Sequence of chain 27.F:
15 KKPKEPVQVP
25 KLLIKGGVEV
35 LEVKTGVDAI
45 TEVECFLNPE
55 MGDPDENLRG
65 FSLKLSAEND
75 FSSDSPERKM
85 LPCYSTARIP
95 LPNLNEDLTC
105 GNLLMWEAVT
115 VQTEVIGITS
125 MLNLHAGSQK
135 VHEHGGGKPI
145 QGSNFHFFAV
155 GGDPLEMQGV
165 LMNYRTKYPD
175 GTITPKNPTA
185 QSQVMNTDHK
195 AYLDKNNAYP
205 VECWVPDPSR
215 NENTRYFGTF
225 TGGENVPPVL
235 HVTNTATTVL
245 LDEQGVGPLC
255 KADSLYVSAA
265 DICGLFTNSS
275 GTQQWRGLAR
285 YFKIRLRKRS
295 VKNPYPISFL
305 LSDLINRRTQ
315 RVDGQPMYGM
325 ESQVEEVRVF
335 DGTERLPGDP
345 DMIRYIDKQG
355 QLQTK

Sequence of chain 28.F:
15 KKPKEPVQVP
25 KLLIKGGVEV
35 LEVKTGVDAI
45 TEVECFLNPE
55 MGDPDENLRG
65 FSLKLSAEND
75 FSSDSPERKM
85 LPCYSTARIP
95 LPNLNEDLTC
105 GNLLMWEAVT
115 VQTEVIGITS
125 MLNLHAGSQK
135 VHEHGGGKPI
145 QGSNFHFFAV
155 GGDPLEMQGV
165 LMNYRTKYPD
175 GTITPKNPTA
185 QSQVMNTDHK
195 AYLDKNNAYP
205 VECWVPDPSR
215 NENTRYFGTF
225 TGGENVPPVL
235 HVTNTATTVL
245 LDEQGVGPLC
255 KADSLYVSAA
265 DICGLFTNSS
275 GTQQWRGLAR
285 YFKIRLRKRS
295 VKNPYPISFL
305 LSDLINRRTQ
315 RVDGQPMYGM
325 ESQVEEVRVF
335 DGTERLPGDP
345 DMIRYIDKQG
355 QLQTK

This small molecule binds to this protein.
Small molecule (SMILES): CC(=O)N[C@H]1[C@H]([C@H](O)[C@H](O)CO)O[C@@](O[C@H](CO)[C@@H](O)[C@@H]2O[C@@H](C(=O)O)C[C@H](O)[C@H]2NC(C)=O)(C(=O)O)C[C@@H]1O

Binding-site contacts:
Ligand atom C9 contacts residue GLN278 of chain 27.F at 3.3 Å.
Ligand atom O10 contacts residue PHE75 of chain 26.F at 3.9 Å.
Ligand atom C8 contacts residue GLN278 of chain 27.F at 3.7 Å.
Ligand atom O1A contacts residue THR276 of chain 27.F at 3.3 Å (h-bond).
Ligand atom C11 contacts residue PHE270 of chain 27.F at 3.9 Å (hydrophobic).
Ligand atom O8 contacts residue ASN272 of chain 27.F at 3.3 Å (h-bond).
Ligand atom C10 contacts residue ASN272 of chain 27.F at 3.9 Å.
Ligand atom C8 contacts residue LYS68 of chain 27.F at 3.5 Å.
Ligand atom O8 contacts residue LYS68 of chain 27.F at 3.1 Å.
Ligand atom O1B contacts residue LYS68 of chain 27.F at 3.0 Å (salt-bridge).
Ligand atom C1 contacts residue THR276 of chain 27.F at 3.1 Å.
Ligand atom C7 contacts residue GLN278 of chain 27.F at 3.9 Å.
Ligand atom C9 contacts residue LYS68 of chain 27.F at 3.6 Å.
Ligand atom C9 contacts residue LEU67 of chain 27.F at 3.4 Å (hydrophobic).
Ligand atom O9 contacts residue LYS68 of chain 27.F at 2.5 Å (salt-bridge).
Ligand atom O7 contacts residue LEU62 of chain 27.F at 3.9 Å.
Ligand atom C11 contacts residue LEU62 of chain 27.F at 3.9 Å (hydrophobic).
Ligand atom C10 contacts residue LEU62 of chain 27.F at 3.6 Å (hydrophobic).
Ligand atom N5 contacts residue ASN272 of chain 27.F at 3.2 Å (h-bond).
Ligand atom C11 contacts residue PHE75 of chain 26.F at 3.5 Å (hydrophobic).
Ligand atom C11 contacts residue GLN278 of chain 27.F at 3.5 Å.
Ligand atom C11 contacts residue PHE65 of chain 27.F at 4.0 Å (hydrophobic).
Ligand atom O4 contacts residue ASP74 of chain 26.F at 4.0 Å.
Ligand atom C1 contacts residue ASN272 of chain 27.F at 3.9 Å.
Ligand atom C11 contacts residue THR276 of chain 27.F at 3.2 Å.
Ligand atom O8 contacts residue THR276 of chain 27.F at 3.9 Å.
Ligand atom C11 contacts residue ASN272 of chain 27.F at 3.6 Å.
Ligand atom O9 contacts residue LEU67 of chain 27.F at 2.3 Å.
Ligand atom C10 contacts residue GLN278 of chain 27.F at 4.1 Å.
Ligand atom O1A contacts residue SER274 of chain 27.F at 3.8 Å.
Ligand atom O8 contacts residue GLN278 of chain 27.F at 3.5 Å (h-bond).
Ligand atom O10 contacts residue LEU62 of chain 27.F at 3.2 Å.
Ligand atom O1A contacts residue ASN272 of chain 27.F at 4.1 Å.
Ligand atom N5 contacts residue GLN278 of chain 27.F at 3.9 Å.
Ligand atom O9 contacts residue GLN278 of chain 27.F at 4.1 Å.
Ligand atom C11 contacts residue HIS138 of chain 28.F at 3.1 Å.
Ligand atom C6 contacts residue ASN272 of chain 27.F at 3.6 Å.
Ligand atom O1B contacts residue THR276 of chain 27.F at 2.4 Å (h-bond).
Ligand atom O1B contacts residue ASN272 of chain 27.F at 3.4 Å (h-bond).
Ligand atom C6 contacts residue LYS68 of chain 27.F at 4.0 Å.

Sequence of chain 26.F:
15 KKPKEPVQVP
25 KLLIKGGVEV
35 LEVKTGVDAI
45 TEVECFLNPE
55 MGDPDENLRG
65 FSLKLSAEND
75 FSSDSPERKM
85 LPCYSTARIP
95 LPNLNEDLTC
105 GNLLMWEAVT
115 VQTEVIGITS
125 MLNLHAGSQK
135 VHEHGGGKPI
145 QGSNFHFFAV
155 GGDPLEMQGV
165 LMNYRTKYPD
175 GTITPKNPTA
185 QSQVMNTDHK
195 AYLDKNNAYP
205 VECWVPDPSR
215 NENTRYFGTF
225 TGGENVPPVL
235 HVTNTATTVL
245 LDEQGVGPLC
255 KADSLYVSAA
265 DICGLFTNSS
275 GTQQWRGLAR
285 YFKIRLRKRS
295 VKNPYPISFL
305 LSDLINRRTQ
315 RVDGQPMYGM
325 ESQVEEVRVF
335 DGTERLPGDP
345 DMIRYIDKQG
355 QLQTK